The small molecule below binds the protein below.
Small molecule (SMILES): O=c1[nH]cnc2c1ncn2[C@@H]1O[C@H](COP(=O)(O)O)[C@@H](O)[C@H]1O

Sequence of chain 1.H:
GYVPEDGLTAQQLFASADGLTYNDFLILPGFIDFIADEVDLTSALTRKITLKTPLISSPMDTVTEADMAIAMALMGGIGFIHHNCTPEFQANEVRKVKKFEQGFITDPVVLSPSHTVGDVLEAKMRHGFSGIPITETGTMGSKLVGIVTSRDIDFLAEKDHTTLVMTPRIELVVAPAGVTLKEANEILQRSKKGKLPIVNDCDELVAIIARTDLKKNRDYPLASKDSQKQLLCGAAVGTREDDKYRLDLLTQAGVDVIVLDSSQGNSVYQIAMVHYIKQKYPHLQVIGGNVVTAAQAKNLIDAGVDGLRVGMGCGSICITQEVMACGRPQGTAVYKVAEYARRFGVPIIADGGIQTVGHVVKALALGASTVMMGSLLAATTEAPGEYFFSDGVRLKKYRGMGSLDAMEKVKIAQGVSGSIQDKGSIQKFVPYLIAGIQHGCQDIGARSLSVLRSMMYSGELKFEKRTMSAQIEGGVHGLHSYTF

Binding-site contacts:
Ligand atom O1P contacts residue SER329 of chain 1.H at 3.0 Å (h-bond).
Ligand atom O2' contacts residue ARG322 of chain 1.H at 3.2 Å (salt-bridge).
Ligand atom O3P contacts residue GLY387 of chain 1.H at 2.8 Å (h-bond).
Ligand atom C6 contacts residue MET414 of chain 1.H at 3.5 Å (hydrophobic).
Ligand atom O6 contacts residue MET414 of chain 1.H at 2.9 Å (h-bond).
Ligand atom C6 contacts residue GLY415 of chain 1.H at 3.6 Å.
Ligand atom C5 contacts residue MET414 of chain 1.H at 3.5 Å (hydrophobic).
Ligand atom N3 contacts residue CYS331 of chain 1.H at 3.2 Å (h-bond).
Ligand atom N1 contacts residue GLN441 of chain 1.H at 3.6 Å.
Ligand atom O2P contacts residue SER388 of chain 1.H at 3.6 Å.
Ligand atom O1P contacts residue GLY328 of chain 1.H at 3.6 Å.
Ligand atom O6 contacts residue GLY413 of chain 1.H at 2.8 Å.
Ligand atom O2P contacts residue TYR411 of chain 1.H at 2.6 Å (h-bond).
Ligand atom C2 contacts residue CYS331 of chain 1.H at 2.9 Å (hydrophobic).
Ligand atom C5 contacts residue ILE330 of chain 1.H at 3.5 Å (hydrophobic).
Ligand atom C4 contacts residue NAD1 of chain 1.NA at 3.6 Å.
Ligand atom C3' contacts residue SER68 of chain 1.H at 3.3 Å.
Ligand atom C2 contacts residue NAD1 of chain 1.NA at 3.0 Å.
Ligand atom N7 contacts residue MET414 of chain 1.H at 3.0 Å (h-bond).
Ligand atom O2' contacts residue ASP364 of chain 1.H at 2.8 Å (salt-bridge).
Ligand atom C8 contacts residue MET70 of chain 1.H at 3.6 Å (hydrophobic).
Ligand atom O3' contacts residue ARG322 of chain 1.H at 3.1 Å (salt-bridge).
Ligand atom C2' contacts residue ARG322 of chain 1.H at 3.4 Å.
Ligand atom O2P contacts residue SER329 of chain 1.H at 2.6 Å (h-bond).
Ligand atom N3 contacts residue NAD1 of chain 1.NA at 3.0 Å.
Ligand atom O6 contacts residue GLY442 of chain 1.H at 3.5 Å.
Ligand atom O6 contacts residue GLY415 of chain 1.H at 2.7 Å (h-bond).
Ligand atom C4' contacts residue ASP364 of chain 1.H at 3.4 Å.
Ligand atom O1P contacts residue GLY366 of chain 1.H at 3.2 Å (h-bond).
Ligand atom N7 contacts residue GLY413 of chain 1.H at 3.4 Å.
Ligand atom C3' contacts residue ASP364 of chain 1.H at 3.4 Å.
Ligand atom C4 contacts residue ILE330 of chain 1.H at 3.5 Å (hydrophobic).
Ligand atom N1 contacts residue NAD1 of chain 1.NA at 3.6 Å.
Ligand atom C6 contacts residue GLY413 of chain 1.H at 3.5 Å.
Ligand atom O3P contacts residue SER388 of chain 1.H at 3.0 Å (h-bond).
Ligand atom O6 contacts residue SER416 of chain 1.H at 3.5 Å (h-bond).
Ligand atom O3' contacts residue SER68 of chain 1.H at 2.7 Å (h-bond).
Ligand atom C5 contacts residue GLY413 of chain 1.H at 3.7 Å.
Ligand atom O3' contacts residue ASP364 of chain 1.H at 2.6 Å (salt-bridge).
Ligand atom P contacts residue TYR411 of chain 1.H at 3.6 Å.